Sequence of chain 18.C:
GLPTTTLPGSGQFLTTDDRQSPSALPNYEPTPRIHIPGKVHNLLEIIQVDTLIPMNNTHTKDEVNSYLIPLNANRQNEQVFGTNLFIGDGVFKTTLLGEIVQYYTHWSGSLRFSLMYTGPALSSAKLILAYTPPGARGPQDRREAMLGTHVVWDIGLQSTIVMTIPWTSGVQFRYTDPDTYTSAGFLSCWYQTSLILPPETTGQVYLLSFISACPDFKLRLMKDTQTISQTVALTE

Binding-site contacts:
Ligand atom C4B contacts residue LEU106 of chain 18.A at 4.0 Å (hydrophobic).
Ligand atom C5C contacts residue ILE104 of chain 18.A at 3.8 Å (hydrophobic).
Ligand atom C4 contacts residue TYR152 of chain 18.A at 3.9 Å (hydrophobic).
Ligand atom C3 contacts residue PHE186 of chain 18.A at 3.8 Å (hydrophobic).
Ligand atom C4C contacts residue ILE104 of chain 18.A at 3.9 Å (hydrophobic).
Ligand atom C7C contacts residue TYR197 of chain 18.A at 3.8 Å (hydrophobic).
Ligand atom C1C contacts residue TYR152 of chain 18.A at 4.0 Å (hydrophobic).
Ligand atom N2 contacts residue PHE186 of chain 18.A at 3.7 Å.
Ligand atom C2C contacts residue VAL188 of chain 18.A at 3.2 Å (hydrophobic).
Ligand atom O1 contacts residue TYR152 of chain 18.A at 3.9 Å.
Ligand atom C5 contacts residue PHE186 of chain 18.A at 3.5 Å (hydrophobic).
Ligand atom C4 contacts residue MET224 of chain 18.A at 3.8 Å (hydrophobic).
Ligand atom CM1 contacts residue SER107 of chain 18.A at 3.9 Å.
Ligand atom C7C contacts residue TYR128 of chain 18.A at 3.6 Å (hydrophobic).
Ligand atom C3C contacts residue TYR128 of chain 18.A at 3.9 Å (hydrophobic).
Ligand atom C6C contacts residue VAL191 of chain 18.A at 3.2 Å (hydrophobic).
Ligand atom C5B contacts residue TYR197 of chain 18.A at 3.8 Å (hydrophobic).
Ligand atom C5B contacts residue LEU106 of chain 18.A at 3.8 Å (hydrophobic).
Ligand atom C3C contacts residue VAL188 of chain 18.A at 3.3 Å (hydrophobic).
Ligand atom C31 contacts residue VAL176 of chain 18.A at 3.3 Å (hydrophobic).
Ligand atom C6B contacts residue LEU106 of chain 18.A at 4.0 Å (hydrophobic).
Ligand atom C5 contacts residue TYR152 of chain 18.A at 3.8 Å (hydrophobic).
Ligand atom C3 contacts residue PRO174 of chain 18.A at 3.8 Å (hydrophobic).
Ligand atom O1 contacts residue PHE186 of chain 18.A at 3.5 Å.
Ligand atom C5C contacts residue TYR128 of chain 18.A at 3.5 Å (hydrophobic).
Ligand atom O1 contacts residue VAL188 of chain 18.A at 3.8 Å.
Ligand atom O1 contacts residue ALA24 of chain 18.C at 3.6 Å.
Ligand atom C7C contacts residue VAL191 of chain 18.A at 4.0 Å (hydrophobic).
Ligand atom C4A contacts residue ASN198 of chain 18.A at 3.9 Å.
Ligand atom C31 contacts residue ALA150 of chain 18.A at 3.1 Å (hydrophobic).
Ligand atom C4C contacts residue TYR152 of chain 18.A at 3.8 Å (hydrophobic).
Ligand atom O1B contacts residue TYR128 of chain 18.A at 3.9 Å.
Ligand atom C31 contacts residue PRO174 of chain 18.A at 3.4 Å (hydrophobic).
Ligand atom N2 contacts residue ALA24 of chain 18.C at 3.4 Å.
Ligand atom C4 contacts residue PHE186 of chain 18.A at 3.6 Å (hydrophobic).
Ligand atom C31 contacts residue SER175 of chain 18.A at 3.6 Å.
Ligand atom C2C contacts residue TYR152 of chain 18.A at 4.0 Å (hydrophobic).
Ligand atom C6B contacts residue TYR197 of chain 18.A at 3.7 Å (hydrophobic).
Ligand atom N2 contacts residue PRO174 of chain 18.A at 3.9 Å.
Ligand atom O1B contacts residue ILE104 of chain 18.A at 3.9 Å.

The protein below binds the small molecule below.
Small molecule (SMILES): Cc1cc(CCCCCCCOc2ccc(C3=N[C@@H](C)CO3)cc2)on1

Sequence of chain 18.A:
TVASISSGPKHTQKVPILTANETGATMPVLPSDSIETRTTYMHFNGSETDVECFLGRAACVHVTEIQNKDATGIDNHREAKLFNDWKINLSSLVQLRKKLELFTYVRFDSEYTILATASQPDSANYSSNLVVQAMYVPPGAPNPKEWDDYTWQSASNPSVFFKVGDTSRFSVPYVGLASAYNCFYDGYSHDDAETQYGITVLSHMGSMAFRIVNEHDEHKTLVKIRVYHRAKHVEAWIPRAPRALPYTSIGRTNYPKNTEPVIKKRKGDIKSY